Sequence of chain 1.B:
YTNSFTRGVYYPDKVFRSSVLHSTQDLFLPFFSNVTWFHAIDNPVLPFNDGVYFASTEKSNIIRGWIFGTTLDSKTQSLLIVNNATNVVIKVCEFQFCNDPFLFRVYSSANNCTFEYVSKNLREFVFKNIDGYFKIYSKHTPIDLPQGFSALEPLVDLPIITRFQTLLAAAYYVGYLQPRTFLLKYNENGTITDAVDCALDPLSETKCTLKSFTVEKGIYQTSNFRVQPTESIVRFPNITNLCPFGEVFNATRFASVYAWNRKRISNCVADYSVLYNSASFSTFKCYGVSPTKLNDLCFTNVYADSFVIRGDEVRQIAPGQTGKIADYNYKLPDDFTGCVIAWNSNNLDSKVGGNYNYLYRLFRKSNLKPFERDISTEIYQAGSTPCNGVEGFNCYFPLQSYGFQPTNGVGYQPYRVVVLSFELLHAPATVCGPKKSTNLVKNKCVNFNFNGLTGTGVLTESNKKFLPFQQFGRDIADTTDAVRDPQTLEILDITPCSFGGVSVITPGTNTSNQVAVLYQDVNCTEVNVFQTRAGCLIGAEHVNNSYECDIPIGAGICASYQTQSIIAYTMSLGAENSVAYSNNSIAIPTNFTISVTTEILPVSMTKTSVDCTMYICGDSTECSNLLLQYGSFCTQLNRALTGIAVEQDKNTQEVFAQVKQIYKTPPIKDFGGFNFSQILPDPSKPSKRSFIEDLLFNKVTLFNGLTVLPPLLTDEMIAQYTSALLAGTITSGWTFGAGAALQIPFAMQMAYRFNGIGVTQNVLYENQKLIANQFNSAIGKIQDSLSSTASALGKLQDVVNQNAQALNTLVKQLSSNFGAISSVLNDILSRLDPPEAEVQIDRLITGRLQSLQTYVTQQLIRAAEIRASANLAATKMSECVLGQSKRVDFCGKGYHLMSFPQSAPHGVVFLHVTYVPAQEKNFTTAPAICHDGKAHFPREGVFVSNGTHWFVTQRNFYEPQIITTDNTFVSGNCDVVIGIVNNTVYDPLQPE

A small-molecule ligand and the protein it binds are described below.
Small molecule (SMILES): CC(=O)N[C@@H]1[C@@H](O)[C@H](O)[C@@H](CO)O[C@H]1O

Binding-site contacts:
Ligand atom O5 contacts residue ASN1134 of chain 1.B at 2.3 Å (h-bond).
Ligand atom C3 contacts residue ASN1134 of chain 1.B at 3.8 Å.
Ligand atom C8 contacts residue ILE1132 of chain 1.B at 3.8 Å (hydrophobic).
Ligand atom N2 contacts residue ASN1134 of chain 1.B at 3.0 Å (h-bond).
Ligand atom C2 contacts residue ASN1134 of chain 1.B at 2.5 Å.
Ligand atom C7 contacts residue ASN1134 of chain 1.B at 4.1 Å.
Ligand atom C1 contacts residue ASN1134 of chain 1.B at 1.4 Å.
Ligand atom C5 contacts residue ASN1134 of chain 1.B at 3.6 Å.
Ligand atom C4 contacts residue ASN1134 of chain 1.B at 4.2 Å.